Sequence of chain 1.A:
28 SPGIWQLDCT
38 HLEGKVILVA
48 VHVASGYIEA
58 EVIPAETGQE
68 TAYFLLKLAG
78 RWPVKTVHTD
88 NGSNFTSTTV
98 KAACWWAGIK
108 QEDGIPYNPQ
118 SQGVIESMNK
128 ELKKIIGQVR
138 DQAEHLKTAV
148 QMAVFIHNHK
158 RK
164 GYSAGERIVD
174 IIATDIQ

Binding-site contacts:
Ligand atom O36 contacts residue GLU67 of chain 1.A at 3.6 Å.
Ligand atom C19 contacts residue ALA99 of chain 1.A at 3.7 Å (hydrophobic).
Ligand atom C16 contacts residue THR145 of chain 1.B at 3.6 Å.
Ligand atom O37 contacts residue HIS142 of chain 1.B at 3.2 Å (h-bond).
Ligand atom O35 contacts residue GLU141 of chain 1.B at 2.8 Å (salt-bridge).
Ligand atom C27 contacts residue TYR70 of chain 1.A at 3.7 Å (hydrophobic).
Ligand atom C17 contacts residue GLU67 of chain 1.A at 3.4 Å.
Ligand atom O32 contacts residue ALA140 of chain 1.B at 3.5 Å.
Ligand atom C1 contacts residue ASP138 of chain 1.B at 3.6 Å.
Ligand atom C8 contacts residue THR145 of chain 1.B at 3.5 Å.
Ligand atom C12 contacts residue THR145 of chain 1.B at 3.1 Å.
Ligand atom O37 contacts residue THR145 of chain 1.B at 2.9 Å (h-bond).
Ligand atom C23 contacts residue GLN66 of chain 1.A at 3.7 Å.
Ligand atom O33 contacts residue GLU67 of chain 1.A at 3.2 Å.
Ligand atom C2 contacts residue GLU141 of chain 1.B at 3.5 Å.
Ligand atom C28 contacts residue GLN139 of chain 1.B at 3.6 Å.
Ligand atom C1 contacts residue GLN139 of chain 1.B at 3.6 Å.
Ligand atom C6 contacts residue GLN66 of chain 1.A at 3.3 Å.
Ligand atom C7 contacts residue GLN139 of chain 1.B at 3.6 Å.
Ligand atom C3 contacts residue ALA140 of chain 1.B at 3.7 Å (hydrophobic).
Ligand atom C27 contacts residue GLU67 of chain 1.A at 3.3 Å.
Ligand atom C16 contacts residue GLU141 of chain 1.B at 3.4 Å.
Ligand atom O32 contacts residue HIS142 of chain 1.B at 2.9 Å (h-bond).
Ligand atom C15 contacts residue GLN139 of chain 1.B at 3.7 Å.
Ligand atom C1 contacts residue ALA140 of chain 1.B at 3.5 Å (hydrophobic).
Ligand atom C4 contacts residue GLU141 of chain 1.B at 3.8 Å.
Ligand atom C20 contacts residue MET149 of chain 1.B at 3.6 Å (hydrophobic).
Ligand atom O32 contacts residue GLU141 of chain 1.B at 3.3 Å (salt-bridge).
Ligand atom C3 contacts residue GLN139 of chain 1.B at 3.2 Å.
Ligand atom O32 contacts residue THR145 of chain 1.B at 2.8 Å (h-bond).
Ligand atom O38 contacts residue GLN66 of chain 1.A at 3.5 Å.
Ligand atom O33 contacts residue GLN66 of chain 1.A at 3.3 Å.
Ligand atom C13 contacts residue THR96 of chain 1.A at 3.8 Å.
Ligand atom N30 contacts residue GLN139 of chain 1.B at 2.8 Å (h-bond).
Ligand atom C12 contacts residue GLN66 of chain 1.A at 3.5 Å.
Ligand atom C21 contacts residue THR145 of chain 1.B at 3.2 Å.
Ligand atom C26 contacts residue GLN66 of chain 1.A at 3.7 Å.
Ligand atom C11 contacts residue GLN66 of chain 1.A at 3.4 Å.
Ligand atom O38 contacts residue TYR70 of chain 1.A at 3.3 Å.
Ligand atom C18 contacts residue MET149 of chain 1.B at 3.7 Å (hydrophobic).

Sequence of chain 1.B:
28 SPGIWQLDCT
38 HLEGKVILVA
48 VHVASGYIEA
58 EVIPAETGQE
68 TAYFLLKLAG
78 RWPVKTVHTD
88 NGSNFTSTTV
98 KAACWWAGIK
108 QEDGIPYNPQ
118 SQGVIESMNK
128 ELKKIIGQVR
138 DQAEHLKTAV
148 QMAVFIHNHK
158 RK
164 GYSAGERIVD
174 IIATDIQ

This small molecule binds to this protein.
Small molecule (SMILES): C=CCN(Cc1ccccc1C(=O)NCC1CCC1)Cc1ccc2c(c1C(=O)O)OC[C@H](CCC(=O)O)O2